Binding-site contacts:
Ligand atom C2 contacts residue ASN118 of chain 1.A at 2.4 Å.
Ligand atom O7 contacts residue ASN118 of chain 1.A at 2.9 Å (h-bond).
Ligand atom C8 contacts residue ASN118 of chain 1.A at 4.2 Å.
Ligand atom C1 contacts residue ASN118 of chain 1.A at 1.4 Å.
Ligand atom N2 contacts residue ASN118 of chain 1.A at 2.8 Å (h-bond).
Ligand atom C7 contacts residue ILE156 of chain 1.A at 4.3 Å (hydrophobic).
Ligand atom C3 contacts residue ASN118 of chain 1.A at 3.8 Å.
Ligand atom C8 contacts residue LEU161 of chain 1.A at 3.9 Å (hydrophobic).
Ligand atom C7 contacts residue ASN118 of chain 1.A at 3.0 Å.
Ligand atom C8 contacts residue ILE156 of chain 1.A at 4.0 Å (hydrophobic).
Ligand atom O5 contacts residue THR120 of chain 1.A at 3.8 Å.
Ligand atom C6 contacts residue THR120 of chain 1.A at 4.1 Å.
Ligand atom O7 contacts residue HIS220 of chain 1.A at 3.6 Å (h-bond).
Ligand atom O5 contacts residue ASN118 of chain 1.A at 2.4 Å (h-bond).
Ligand atom C1 contacts residue THR120 of chain 1.A at 4.0 Å.
Ligand atom O7 contacts residue ILE156 of chain 1.A at 4.1 Å.
Ligand atom C5 contacts residue THR120 of chain 1.A at 3.8 Å.
Ligand atom C8 contacts residue SER158 of chain 1.A at 3.7 Å.
Ligand atom C5 contacts residue ASN118 of chain 1.A at 3.7 Å.
Ligand atom C4 contacts residue ASN118 of chain 1.A at 4.2 Å.

Sequence of chain 1.A:
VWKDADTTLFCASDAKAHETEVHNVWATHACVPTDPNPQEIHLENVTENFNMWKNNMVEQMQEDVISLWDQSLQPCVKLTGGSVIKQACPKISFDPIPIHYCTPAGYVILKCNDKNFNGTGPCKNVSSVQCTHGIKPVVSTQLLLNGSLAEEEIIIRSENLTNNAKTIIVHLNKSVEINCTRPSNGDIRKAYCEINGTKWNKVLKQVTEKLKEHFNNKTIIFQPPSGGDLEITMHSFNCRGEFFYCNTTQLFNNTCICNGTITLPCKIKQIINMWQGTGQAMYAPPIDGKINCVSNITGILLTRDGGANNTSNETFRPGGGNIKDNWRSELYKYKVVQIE

The small molecule below binds the protein below.
Small molecule (SMILES): CC(=O)N[C@@H]1[C@@H](O)[C@H](O)[C@@H](CO)O[C@H]1O